Sequence of chain 1.E:
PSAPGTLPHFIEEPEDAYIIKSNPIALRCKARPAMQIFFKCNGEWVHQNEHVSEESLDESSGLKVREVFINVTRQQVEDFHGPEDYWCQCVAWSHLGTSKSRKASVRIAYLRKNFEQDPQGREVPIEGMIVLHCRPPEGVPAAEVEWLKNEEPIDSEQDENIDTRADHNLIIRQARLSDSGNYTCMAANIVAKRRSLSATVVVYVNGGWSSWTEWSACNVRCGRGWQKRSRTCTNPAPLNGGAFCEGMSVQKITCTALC

Binding-site contacts:
Ligand atom O7 contacts residue ASN84 of chain 1.E at 4.5 Å.
Ligand atom C4 contacts residue ASN84 of chain 1.E at 4.2 Å.
Ligand atom N2 contacts residue ASN84 of chain 1.E at 2.9 Å (h-bond).
Ligand atom C1 contacts residue ASN84 of chain 1.E at 1.4 Å.
Ligand atom C7 contacts residue ASN84 of chain 1.E at 4.0 Å.
Ligand atom C3 contacts residue ASN84 of chain 1.E at 3.8 Å.
Ligand atom O5 contacts residue ASN84 of chain 1.E at 2.3 Å (h-bond).
Ligand atom C2 contacts residue ASN84 of chain 1.E at 2.5 Å.
Ligand atom O6 contacts residue PHE82 of chain 1.E at 3.7 Å.
Ligand atom C5 contacts residue ASN84 of chain 1.E at 3.6 Å.
Ligand atom O6 contacts residue VAL65 of chain 1.E at 3.4 Å.

The protein below binds the small molecule below.
Small molecule (SMILES): CC(=O)N[C@@H]1[C@@H](O)[C@H](O)[C@@H](CO)O[C@H]1O